Binding-site contacts:
Ligand atom C37 contacts residue CLA1 of chain 1.VV at 3.6 Å.
Ligand atom C2 contacts residue CLA1 of chain 1.WV at 3.4 Å.
Ligand atom C2 contacts residue MET44 of chain 1.OB at 3.6 Å (hydrophobic).
Ligand atom C3 contacts residue MET44 of chain 1.OB at 3.7 Å (hydrophobic).
Ligand atom C26 contacts residue CLA1 of chain 1.MH at 3.6 Å.
Ligand atom C7 contacts residue GLN141 of chain 1.OB at 3.3 Å.
Ligand atom C36 contacts residue TYR117 of chain 1.OB at 3.2 Å (hydrophobic).
Ligand atom C25 contacts residue CLA1 of chain 1.VV at 3.8 Å.
Ligand atom C9 contacts residue CLA1 of chain 1.WV at 3.6 Å.
Ligand atom C8 contacts residue ALA145 of chain 1.OB at 3.6 Å (hydrophobic).
Ligand atom C7 contacts residue CLA1 of chain 1.WV at 3.8 Å.
Ligand atom C4 contacts residue CLA1 of chain 1.WV at 3.4 Å.
Ligand atom C21 contacts residue ALA152 of chain 1.OB at 3.8 Å (hydrophobic).
Ligand atom O1 contacts residue ALA152 of chain 1.OB at 3.6 Å.
Ligand atom C7 contacts residue ALA144 of chain 1.OB at 3.8 Å (hydrophobic).
Ligand atom O3 contacts residue GLY116 of chain 1.OB at 3.5 Å (h-bond).
Ligand atom C9 contacts residue VAL47 of chain 1.OB at 3.6 Å (hydrophobic).
Ligand atom C8 contacts residue ALA144 of chain 1.OB at 3.7 Å (hydrophobic).
Ligand atom C1 contacts residue CLA1 of chain 1.WV at 3.7 Å.
Ligand atom C contacts residue VAL48 of chain 1.OB at 3.7 Å (hydrophobic).
Ligand atom C30 contacts residue TYR117 of chain 1.OB at 3.1 Å (hydrophobic).
Ligand atom C21 contacts residue GLY151 of chain 1.OB at 3.8 Å.
Ligand atom C14 contacts residue GLY148 of chain 1.OB at 3.7 Å.
Ligand atom C41 contacts residue CLA1 of chain 1.MH at 3.6 Å.
Ligand atom C6 contacts residue ALA145 of chain 1.OB at 3.8 Å (hydrophobic).
Ligand atom C35 contacts residue THR115 of chain 1.OB at 3.5 Å.
Ligand atom C6 contacts residue CLA1 of chain 1.WV at 3.8 Å.
Ligand atom C27 contacts residue CLA1 of chain 1.MH at 3.8 Å.
Ligand atom C5 contacts residue CLA1 of chain 1.WV at 3.7 Å.
Ligand atom C29 contacts residue TYR117 of chain 1.OB at 3.6 Å (hydrophobic).
Ligand atom C35 contacts residue TYR117 of chain 1.OB at 3.7 Å (hydrophobic).
Ligand atom C contacts residue MET44 of chain 1.OB at 3.3 Å (hydrophobic).
Ligand atom O3 contacts residue TYR117 of chain 1.OB at 2.5 Å (h-bond).
Ligand atom C31 contacts residue TYR117 of chain 1.OB at 3.2 Å (hydrophobic).
Ligand atom C28 contacts residue CLA1 of chain 1.VV at 3.8 Å.
Ligand atom C12 contacts residue CLA1 of chain 1.WV at 3.7 Å.
Ligand atom C3 contacts residue CLA1 of chain 1.WV at 3.4 Å.
Ligand atom C10 contacts residue VAL47 of chain 1.OB at 3.6 Å (hydrophobic).
Ligand atom C39 contacts residue TRP104 of chain 1.OB at 3.8 Å (hydrophobic).
Ligand atom C24 contacts residue CLA1 of chain 1.VV at 3.8 Å.

The protein below binds the small molecule below.
Small molecule (SMILES): CC(=O)O[C@H]1CC(C)(C)C(=C=C/C(C)=C/C=C/C(C)=C/C=C/C=C(C)/C=C/C=C(\C)C(=O)C[C@@]23O[C@]2(C)C[C@@H](O)CC3(C)C)[C@](C)(O)C1

Sequence of chain 1.OB:
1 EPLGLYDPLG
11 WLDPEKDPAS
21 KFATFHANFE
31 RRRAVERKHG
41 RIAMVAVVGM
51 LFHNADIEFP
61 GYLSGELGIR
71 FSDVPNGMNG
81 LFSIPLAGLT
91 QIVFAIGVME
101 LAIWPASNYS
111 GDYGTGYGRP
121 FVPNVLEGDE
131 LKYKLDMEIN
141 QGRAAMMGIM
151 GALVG